Sequence of chain 43.A:
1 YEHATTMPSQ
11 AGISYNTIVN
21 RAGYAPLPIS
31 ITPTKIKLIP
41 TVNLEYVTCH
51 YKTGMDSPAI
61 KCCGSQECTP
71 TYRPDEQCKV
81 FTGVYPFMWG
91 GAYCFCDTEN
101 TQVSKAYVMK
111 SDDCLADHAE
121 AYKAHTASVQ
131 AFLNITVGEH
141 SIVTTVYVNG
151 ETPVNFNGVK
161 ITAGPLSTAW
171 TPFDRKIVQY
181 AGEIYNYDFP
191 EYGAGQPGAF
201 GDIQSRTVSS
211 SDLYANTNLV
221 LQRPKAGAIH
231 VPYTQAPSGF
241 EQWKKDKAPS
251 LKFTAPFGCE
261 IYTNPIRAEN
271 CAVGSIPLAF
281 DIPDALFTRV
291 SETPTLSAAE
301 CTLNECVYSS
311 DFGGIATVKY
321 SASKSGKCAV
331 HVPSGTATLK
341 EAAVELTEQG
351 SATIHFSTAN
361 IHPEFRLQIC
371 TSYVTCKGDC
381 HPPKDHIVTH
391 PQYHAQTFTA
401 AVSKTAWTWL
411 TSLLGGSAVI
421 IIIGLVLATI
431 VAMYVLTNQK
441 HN

Binding-site contacts:
Ligand atom C5 contacts residue SER284 of chain 30.B at 4.5 Å.
Ligand atom C7 contacts residue GLU305 of chain 43.A at 3.6 Å.
Ligand atom O5 contacts residue SER284 of chain 30.B at 4.2 Å.
Ligand atom C8 contacts residue GLU305 of chain 43.A at 4.5 Å.
Ligand atom N2 contacts residue GLU305 of chain 43.A at 4.4 Å.
Ligand atom O7 contacts residue GLU305 of chain 43.A at 2.4 Å (salt-bridge).
Ligand atom C6 contacts residue SER284 of chain 30.B at 3.4 Å.
Ligand atom O6 contacts residue SER284 of chain 30.B at 2.4 Å (h-bond).
Ligand atom O6 contacts residue ASN318 of chain 30.B at 2.9 Å (h-bond).
Ligand atom C6 contacts residue ASN318 of chain 30.B at 3.2 Å.

The protein below binds the small molecule below.
Small molecule (SMILES): CC(=O)N[C@@H]1[C@@H](O)[C@H](O)[C@@H](CO)O[C@H]1O

Sequence of chain 30.B:
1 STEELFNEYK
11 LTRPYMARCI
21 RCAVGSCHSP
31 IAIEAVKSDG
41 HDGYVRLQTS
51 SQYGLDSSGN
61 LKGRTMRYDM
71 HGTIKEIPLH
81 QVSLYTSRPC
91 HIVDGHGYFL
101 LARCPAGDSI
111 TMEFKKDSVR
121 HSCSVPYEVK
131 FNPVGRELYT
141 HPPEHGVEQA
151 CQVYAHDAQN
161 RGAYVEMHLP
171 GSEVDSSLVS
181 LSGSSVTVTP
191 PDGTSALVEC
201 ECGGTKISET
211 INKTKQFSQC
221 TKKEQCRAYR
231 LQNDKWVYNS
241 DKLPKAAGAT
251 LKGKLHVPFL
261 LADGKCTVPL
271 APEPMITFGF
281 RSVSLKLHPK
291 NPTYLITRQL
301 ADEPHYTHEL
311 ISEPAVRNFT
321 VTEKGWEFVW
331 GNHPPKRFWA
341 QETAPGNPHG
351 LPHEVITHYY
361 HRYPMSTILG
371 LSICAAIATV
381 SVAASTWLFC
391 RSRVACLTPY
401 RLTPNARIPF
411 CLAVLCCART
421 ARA